Binding-site contacts:
Ligand atom N1 contacts residue GLY196 of chain 1.A at 2.5 Å (h-bond).
Ligand atom N3 contacts residue SER177 of chain 1.A at 2.9 Å (h-bond).
Ligand atom N1 contacts residue GLY194 of chain 1.A at 3.9 Å.
Ligand atom C9 contacts residue GLN174 of chain 1.A at 3.0 Å.
Ligand atom C4 contacts residue SER177 of chain 1.A at 3.6 Å.
Ligand atom C3 contacts residue SER177 of chain 1.A at 3.6 Å.
Ligand atom N3' contacts residue SER177 of chain 1.A at 2.8 Å (h-bond).
Ligand atom C7 contacts residue GLY196 of chain 1.A at 3.7 Å.
Ligand atom C7 contacts residue SER172 of chain 1.A at 3.2 Å.
Ligand atom C5 contacts residue GLN174 of chain 1.A at 3.9 Å.
Ligand atom C2 contacts residue CYS173 of chain 1.A at 3.8 Å (hydrophobic).
Ligand atom N1 contacts residue CYS197 of chain 1.A at 3.8 Å.
Ligand atom N2 contacts residue TRP193 of chain 1.A at 3.6 Å.
Ligand atom N3' contacts residue HIS40 of chain 1.A at 3.5 Å (h-bond).
Ligand atom C7 contacts residue TRP193 of chain 1.A at 3.9 Å (hydrophobic).
Ligand atom N4 contacts residue GLN174 of chain 1.A at 3.0 Å (h-bond).
Ligand atom C6 contacts residue GLY196 of chain 1.A at 3.7 Å.
Ligand atom N2 contacts residue SER172 of chain 1.A at 3.3 Å (h-bond).
Ligand atom C2' contacts residue HIS40 of chain 1.A at 4.0 Å.
Ligand atom C6 contacts residue GLY194 of chain 1.A at 3.7 Å.
Ligand atom C7 contacts residue GLY194 of chain 1.A at 3.9 Å.
Ligand atom N1 contacts residue SER172 of chain 1.A at 3.4 Å (h-bond).
Ligand atom C1 contacts residue TRP193 of chain 1.A at 3.9 Å (hydrophobic).
Ligand atom C4' contacts residue HIS40 of chain 1.A at 3.6 Å.
Ligand atom N2 contacts residue GLY204 of chain 1.A at 3.4 Å.
Ligand atom C3' contacts residue SER177 of chain 1.A at 3.7 Å.
Ligand atom C7 contacts residue ASP171 of chain 1.A at 3.8 Å.
Ligand atom C3' contacts residue CYS25 of chain 1.A at 3.9 Å (hydrophobic).
Ligand atom C2 contacts residue VAL191 of chain 1.A at 3.8 Å (hydrophobic).
Ligand atom C1 contacts residue SER172 of chain 1.A at 3.8 Å.
Ligand atom N2 contacts residue ASP171 of chain 1.A at 3.0 Å (salt-bridge).
Ligand atom C4' contacts residue SER177 of chain 1.A at 3.6 Å.
Ligand atom C8' contacts residue GLN174 of chain 1.A at 3.9 Å.
Ligand atom C1 contacts residue GLY194 of chain 1.A at 3.9 Å.
Ligand atom C3' contacts residue HIS40 of chain 1.A at 3.4 Å.
Ligand atom C3 contacts residue VAL191 of chain 1.A at 3.8 Å (hydrophobic).
Ligand atom C8 contacts residue GLN174 of chain 1.A at 3.1 Å.
Ligand atom N1 contacts residue ASP171 of chain 1.A at 3.2 Å (salt-bridge).
Ligand atom C3 contacts residue CYS173 of chain 1.A at 3.8 Å (hydrophobic).
Ligand atom O9 contacts residue GLN174 of chain 1.A at 3.2 Å (h-bond).

Sequence of chain 1.A:
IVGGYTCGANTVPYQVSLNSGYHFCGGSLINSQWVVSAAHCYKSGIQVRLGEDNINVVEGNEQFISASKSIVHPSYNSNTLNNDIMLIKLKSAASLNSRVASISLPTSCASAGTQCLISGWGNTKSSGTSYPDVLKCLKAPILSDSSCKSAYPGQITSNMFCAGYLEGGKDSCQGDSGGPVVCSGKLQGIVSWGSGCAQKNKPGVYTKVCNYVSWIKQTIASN

The small molecule below binds the protein below.
Small molecule (SMILES): N=C(N)c1ccc2nc(C(=O)c3nc4ccc(C(=N)N)cc4[nH]3)[nH]c2c1